Sequence of chain 2.A:
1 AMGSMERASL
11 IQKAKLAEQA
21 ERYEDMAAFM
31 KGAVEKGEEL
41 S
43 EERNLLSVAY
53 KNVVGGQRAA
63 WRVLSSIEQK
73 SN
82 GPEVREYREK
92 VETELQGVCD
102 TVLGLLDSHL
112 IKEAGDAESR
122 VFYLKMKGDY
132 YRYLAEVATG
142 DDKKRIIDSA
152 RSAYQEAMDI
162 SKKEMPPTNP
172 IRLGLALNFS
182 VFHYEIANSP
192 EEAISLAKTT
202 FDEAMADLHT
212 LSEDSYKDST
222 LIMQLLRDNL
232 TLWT

This protein binds this small molecule.
Small molecule (SMILES): C[C@H](NC(=O)[C@H](CC1=c2ccccc2=NC1)NC(=O)[C@H](COP(=O)(O)O)NC(=O)[C@H](CO)NC(=O)[C@@H]1CCCN1C(=O)[C@@H](N)CCCN=C(N)N)C(=O)N[C@H](C=O)CCC(N)=O

Binding-site contacts:
Ligand atom C contacts residue LEU178 of chain 2.A at 3.6 Å (hydrophobic).
Ligand atom O1P contacts residue ARG133 of chain 2.A at 2.8 Å (salt-bridge).
Ligand atom CD2 contacts residue TJ81 of chain 2.C at 3.4 Å.
Ligand atom CA contacts residue ASN230 of chain 2.A at 3.5 Å.
Ligand atom CA contacts residue LEU178 of chain 2.A at 3.6 Å (hydrophobic).
Ligand atom CE3 contacts residue TJ81 of chain 2.C at 3.6 Å.
Ligand atom CH2 contacts residue TJ81 of chain 2.C at 3.5 Å.
Ligand atom O contacts residue VAL182 of chain 2.A at 3.4 Å.
Ligand atom C contacts residue ASN179 of chain 2.A at 3.5 Å.
Ligand atom CD contacts residue GLU186 of chain 2.A at 3.2 Å.
Ligand atom NE1 contacts residue TJ81 of chain 2.C at 3.5 Å.
Ligand atom CB contacts residue TRP234 of chain 2.A at 3.6 Å (hydrophobic).
Ligand atom CE2 contacts residue TJ81 of chain 2.C at 3.5 Å.
Ligand atom CB contacts residue ASN179 of chain 2.A at 3.4 Å.
Ligand atom OE1 contacts residue VAL50 of chain 2.A at 3.5 Å.
Ligand atom C contacts residue ASN230 of chain 2.A at 3.6 Å.
Ligand atom P contacts residue ARG60 of chain 2.A at 3.7 Å.
Ligand atom CG contacts residue TJ81 of chain 2.C at 3.6 Å.
Ligand atom P contacts residue ARG133 of chain 2.A at 3.7 Å.
Ligand atom N contacts residue ASN179 of chain 2.A at 2.7 Å (h-bond).
Ligand atom CD contacts residue VAL50 of chain 2.A at 3.7 Å (hydrophobic).
Ligand atom CB contacts residue ASN179 of chain 2.A at 3.6 Å.
Ligand atom CG contacts residue GLU186 of chain 2.A at 3.6 Å.
Ligand atom P contacts residue TYR134 of chain 2.A at 3.8 Å.
Ligand atom CB contacts residue ASN230 of chain 2.A at 3.5 Å.
Ligand atom O contacts residue ASN230 of chain 2.A at 2.8 Å (h-bond).
Ligand atom CA contacts residue ASN179 of chain 2.A at 3.4 Å.
Ligand atom N contacts residue GLU186 of chain 2.A at 3.7 Å.
Ligand atom CZ3 contacts residue TJ81 of chain 2.C at 3.6 Å.
Ligand atom N contacts residue LEU178 of chain 2.A at 3.4 Å.
Ligand atom CZ2 contacts residue TJ81 of chain 2.C at 3.5 Å.
Ligand atom O1P contacts residue ARG60 of chain 2.A at 2.9 Å (salt-bridge).
Ligand atom CA contacts residue ASN230 of chain 2.A at 3.7 Å.
Ligand atom O2P contacts residue ARG60 of chain 2.A at 2.9 Å (salt-bridge).
Ligand atom N contacts residue ASN230 of chain 2.A at 2.8 Å (h-bond).
Ligand atom O3P contacts residue ARG133 of chain 2.A at 2.8 Å (salt-bridge).
Ligand atom O3P contacts residue TYR134 of chain 2.A at 2.5 Å (h-bond).
Ligand atom CA contacts residue ASN179 of chain 2.A at 3.7 Å.
Ligand atom O contacts residue LEU178 of chain 2.A at 3.6 Å.
Ligand atom CD1 contacts residue TJ81 of chain 2.C at 3.6 Å.